Sequence of chain 1.B:
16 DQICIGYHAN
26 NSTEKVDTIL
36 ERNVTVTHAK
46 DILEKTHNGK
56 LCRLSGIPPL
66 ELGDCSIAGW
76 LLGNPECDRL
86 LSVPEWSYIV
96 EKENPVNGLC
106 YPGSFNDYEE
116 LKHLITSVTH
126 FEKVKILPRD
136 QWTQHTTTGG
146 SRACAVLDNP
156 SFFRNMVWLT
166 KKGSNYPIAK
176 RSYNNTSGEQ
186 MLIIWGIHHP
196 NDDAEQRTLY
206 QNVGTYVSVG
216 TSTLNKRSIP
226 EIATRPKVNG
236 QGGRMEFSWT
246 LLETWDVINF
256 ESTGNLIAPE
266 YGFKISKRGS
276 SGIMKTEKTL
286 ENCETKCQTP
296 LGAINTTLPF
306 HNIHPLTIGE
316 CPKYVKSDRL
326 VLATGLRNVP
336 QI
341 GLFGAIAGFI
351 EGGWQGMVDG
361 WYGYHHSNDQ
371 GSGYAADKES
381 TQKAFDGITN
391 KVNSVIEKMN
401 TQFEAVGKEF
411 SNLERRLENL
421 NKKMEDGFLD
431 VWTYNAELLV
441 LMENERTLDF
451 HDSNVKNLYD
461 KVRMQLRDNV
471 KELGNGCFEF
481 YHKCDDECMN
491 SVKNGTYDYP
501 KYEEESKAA

A small-molecule ligand and the protein it binds are described below.
Small molecule (SMILES): CO[C@@H]1[C@H](O)[C@H](O[C@H]2[C@H](O)[C@@H](NC(C)=O)[C@H](O[C@H]3[C@H](O)[C@@H](NC(C)=O)CO[C@@H]3CO)O[C@@H]2CO)O[C@H](CO)[C@H]1O

Binding-site contacts:
Ligand atom C6 contacts residue ASN490 of chain 1.B at 3.3 Å.
Ligand atom O6 contacts residue ASN490 of chain 1.B at 3.3 Å.
Ligand atom N2 contacts residue THR496 of chain 1.B at 3.9 Å.
Ligand atom C5 contacts residue ASN494 of chain 1.B at 3.7 Å.
Ligand atom C6 contacts residue ASN494 of chain 1.B at 3.9 Å.
Ligand atom C5 contacts residue ASN490 of chain 1.B at 4.4 Å.
Ligand atom O5 contacts residue GLU487 of chain 1.B at 4.0 Å.
Ligand atom O6 contacts residue GLU487 of chain 1.B at 2.6 Å (salt-bridge).
Ligand atom C2 contacts residue ASN494 of chain 1.B at 4.3 Å.
Ligand atom C6 contacts residue GLU487 of chain 1.B at 3.7 Å.
Ligand atom C2 contacts residue THR496 of chain 1.B at 4.2 Å.
Ligand atom C8 contacts residue THR496 of chain 1.B at 3.2 Å.
Ligand atom O4 contacts residue GLU487 of chain 1.B at 4.3 Å.
Ligand atom C6 contacts residue SER491 of chain 1.B at 4.3 Å.
Ligand atom O5 contacts residue SER491 of chain 1.B at 4.5 Å.
Ligand atom C1 contacts residue THR496 of chain 1.B at 3.2 Å.
Ligand atom C1 contacts residue ASN494 of chain 1.B at 3.0 Å.
Ligand atom O6 contacts residue SER491 of chain 1.B at 4.5 Å.
Ligand atom C1 contacts residue GLU487 of chain 1.B at 3.6 Å.
Ligand atom O5 contacts residue THR496 of chain 1.B at 4.1 Å.
Ligand atom O5 contacts residue ASN494 of chain 1.B at 2.5 Å (h-bond).
Ligand atom C7 contacts residue THR496 of chain 1.B at 3.6 Å.
Ligand atom C5 contacts residue GLU487 of chain 1.B at 4.0 Å.
Ligand atom O7 contacts residue THR496 of chain 1.B at 3.7 Å.